Sequence of chain 1.A:
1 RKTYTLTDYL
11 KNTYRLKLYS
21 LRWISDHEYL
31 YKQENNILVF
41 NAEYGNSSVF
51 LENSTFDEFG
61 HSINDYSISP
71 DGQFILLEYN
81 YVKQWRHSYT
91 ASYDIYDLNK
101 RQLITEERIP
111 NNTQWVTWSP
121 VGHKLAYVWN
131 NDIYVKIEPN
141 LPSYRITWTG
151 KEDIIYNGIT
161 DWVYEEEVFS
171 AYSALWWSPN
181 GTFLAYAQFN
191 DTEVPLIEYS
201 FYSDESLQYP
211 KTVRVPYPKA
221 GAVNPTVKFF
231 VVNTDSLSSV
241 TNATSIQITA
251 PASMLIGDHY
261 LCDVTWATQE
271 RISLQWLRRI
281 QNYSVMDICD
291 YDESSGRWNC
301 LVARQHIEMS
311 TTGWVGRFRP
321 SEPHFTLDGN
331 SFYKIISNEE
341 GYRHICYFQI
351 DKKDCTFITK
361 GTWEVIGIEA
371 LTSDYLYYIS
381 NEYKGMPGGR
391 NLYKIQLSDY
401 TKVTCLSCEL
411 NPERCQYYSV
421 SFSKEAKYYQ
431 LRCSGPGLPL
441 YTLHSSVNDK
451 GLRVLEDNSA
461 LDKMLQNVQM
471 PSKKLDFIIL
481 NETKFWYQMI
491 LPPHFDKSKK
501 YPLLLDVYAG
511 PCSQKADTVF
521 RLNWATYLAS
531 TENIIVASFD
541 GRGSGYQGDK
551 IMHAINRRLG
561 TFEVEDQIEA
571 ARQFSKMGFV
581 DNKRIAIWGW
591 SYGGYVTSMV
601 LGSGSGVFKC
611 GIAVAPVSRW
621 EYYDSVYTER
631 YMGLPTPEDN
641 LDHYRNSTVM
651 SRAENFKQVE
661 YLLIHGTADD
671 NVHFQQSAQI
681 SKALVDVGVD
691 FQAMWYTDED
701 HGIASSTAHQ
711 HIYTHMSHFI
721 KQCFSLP

Binding-site contacts:
Ligand atom C5 contacts residue ASN190 of chain 1.A at 3.2 Å.
Ligand atom O7 contacts residue THR149 of chain 1.A at 3.6 Å.
Ligand atom C1 contacts residue THR192 of chain 1.A at 3.7 Å.
Ligand atom N2 contacts residue ILE155 of chain 1.A at 3.9 Å.
Ligand atom C1 contacts residue ILE155 of chain 1.A at 4.0 Å (hydrophobic).
Ligand atom C6 contacts residue THR192 of chain 1.A at 3.6 Å.
Ligand atom C1 contacts residue ASN190 of chain 1.A at 1.4 Å.
Ligand atom N2 contacts residue ASN190 of chain 1.A at 3.5 Å (h-bond).
Ligand atom C7 contacts residue ASN190 of chain 1.A at 4.2 Å.
Ligand atom O6 contacts residue GLU193 of chain 1.A at 3.8 Å.
Ligand atom C7 contacts residue THR149 of chain 1.A at 4.5 Å.
Ligand atom C8 contacts residue ASN190 of chain 1.A at 4.0 Å.
Ligand atom C4 contacts residue ASN190 of chain 1.A at 4.1 Å.
Ligand atom C5 contacts residue THR192 of chain 1.A at 3.4 Å.
Ligand atom O5 contacts residue ASN190 of chain 1.A at 1.9 Å (h-bond).
Ligand atom O5 contacts residue THR192 of chain 1.A at 3.6 Å (h-bond).
Ligand atom C2 contacts residue ASN190 of chain 1.A at 2.8 Å.
Ligand atom C3 contacts residue ASN190 of chain 1.A at 3.9 Å.
Ligand atom C6 contacts residue ASN190 of chain 1.A at 4.2 Å.
Ligand atom C8 contacts residue GLN188 of chain 1.A at 4.3 Å.
Ligand atom C8 contacts residue LYS228 of chain 1.A at 3.2 Å.
Ligand atom C6 contacts residue GLU193 of chain 1.A at 3.7 Å.
Ligand atom O6 contacts residue THR192 of chain 1.A at 2.5 Å.

A small-molecule ligand and the protein it binds are described below.
Small molecule (SMILES): CC(=O)N[C@@H]1[C@@H](O)[C@H](O)[C@@H](CO)O[C@H]1O